A small-molecule ligand and the protein it binds are described below.
Small molecule (SMILES): O=S(=O)(O)c1ccc(/N=N/c2ccc(/N=N/c3c(O)c(S(=O)(=O)O)cc4cc(S(=O)(=O)O)ccc34)c(S(=O)(=O)O)c2)cc1

Binding-site contacts:
Ligand atom CBM contacts residue ASN365 of chain 1.A at 3.7 Å.
Ligand atom CAO contacts residue QV71 of chain 1.S at 3.5 Å.
Ligand atom CBG contacts residue QV71 of chain 1.S at 3.7 Å.
Ligand atom CAX contacts residue ASN365 of chain 1.A at 3.0 Å.
Ligand atom NAY contacts residue QV71 of chain 1.S at 3.7 Å.
Ligand atom CBI contacts residue QV71 of chain 1.S at 3.6 Å.
Ligand atom OAJ contacts residue QV71 of chain 1.S at 3.1 Å.
Ligand atom CAV contacts residue QV71 of chain 1.S at 3.7 Å.
Ligand atom CBF contacts residue QV71 of chain 1.S at 3.6 Å.
Ligand atom CAO contacts residue ASN365 of chain 1.C at 3.3 Å.
Ligand atom NBB contacts residue QV71 of chain 1.S at 3.4 Å (h-bond).
Ligand atom CAR contacts residue ASN365 of chain 1.C at 3.3 Å.
Ligand atom CAQ contacts residue QV71 of chain 1.S at 3.6 Å.
Ligand atom CBD contacts residue QV71 of chain 1.S at 3.6 Å.
Ligand atom OAD contacts residue SER2 of chain 1.B at 3.2 Å (h-bond).
Ligand atom OAK contacts residue SER2 of chain 1.B at 3.5 Å (h-bond).
Ligand atom CAQ contacts residue LYS369 of chain 1.A at 3.5 Å.
Ligand atom OAD contacts residue QV71 of chain 1.S at 3.4 Å.
Ligand atom CAN contacts residue QV71 of chain 1.S at 3.4 Å.
Ligand atom CAT contacts residue QV71 of chain 1.S at 3.5 Å.
Ligand atom NAZ contacts residue QV71 of chain 1.S at 3.0 Å (h-bond).
Ligand atom OAC contacts residue LYS369 of chain 1.A at 3.6 Å.
Ligand atom OAJ contacts residue SER2 of chain 1.C at 3.3 Å (h-bond).
Ligand atom CBK contacts residue QV71 of chain 1.S at 3.7 Å.
Ligand atom CAR contacts residue QV71 of chain 1.S at 3.6 Å.
Ligand atom CBL contacts residue QV71 of chain 1.S at 3.7 Å.
Ligand atom NBA contacts residue QV71 of chain 1.S at 3.7 Å.
Ligand atom CAS contacts residue TYR361 of chain 1.C at 3.7 Å (hydrophobic).
Ligand atom CBE contacts residue ASN365 of chain 1.A at 3.5 Å.
Ligand atom CAW contacts residue QV71 of chain 1.S at 3.5 Å.
Ligand atom OAA contacts residue VAL362 of chain 1.C at 3.6 Å.
Ligand atom CBL contacts residue ASN365 of chain 1.A at 3.3 Å.
Ligand atom CBM contacts residue QV71 of chain 1.S at 3.4 Å.
Ligand atom OAF contacts residue QV71 of chain 1.S at 3.2 Å.
Ligand atom OAA contacts residue TYR361 of chain 1.C at 3.5 Å.
Ligand atom CAU contacts residue LYS369 of chain 1.A at 3.7 Å.
Ligand atom CAU contacts residue QV71 of chain 1.S at 3.3 Å.
Ligand atom CAS contacts residue QV71 of chain 1.S at 3.5 Å.
Ligand atom CBJ contacts residue ASN365 of chain 1.A at 3.1 Å.
Ligand atom CBC contacts residue QV71 of chain 1.S at 3.6 Å.

Sequence of chain 1.A:
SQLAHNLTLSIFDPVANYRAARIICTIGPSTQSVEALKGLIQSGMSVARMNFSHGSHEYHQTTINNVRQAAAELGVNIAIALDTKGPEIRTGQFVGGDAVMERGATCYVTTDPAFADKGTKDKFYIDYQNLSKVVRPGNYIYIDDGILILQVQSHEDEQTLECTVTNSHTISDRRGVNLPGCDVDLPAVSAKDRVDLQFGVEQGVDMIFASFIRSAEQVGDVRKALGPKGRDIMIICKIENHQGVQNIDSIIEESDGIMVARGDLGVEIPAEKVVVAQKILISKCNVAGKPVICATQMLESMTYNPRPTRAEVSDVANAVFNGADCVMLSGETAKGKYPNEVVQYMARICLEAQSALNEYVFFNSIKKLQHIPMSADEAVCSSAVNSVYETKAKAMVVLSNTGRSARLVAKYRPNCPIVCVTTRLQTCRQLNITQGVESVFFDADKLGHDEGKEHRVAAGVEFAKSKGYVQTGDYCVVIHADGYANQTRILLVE

Sequence of chain 1.B:
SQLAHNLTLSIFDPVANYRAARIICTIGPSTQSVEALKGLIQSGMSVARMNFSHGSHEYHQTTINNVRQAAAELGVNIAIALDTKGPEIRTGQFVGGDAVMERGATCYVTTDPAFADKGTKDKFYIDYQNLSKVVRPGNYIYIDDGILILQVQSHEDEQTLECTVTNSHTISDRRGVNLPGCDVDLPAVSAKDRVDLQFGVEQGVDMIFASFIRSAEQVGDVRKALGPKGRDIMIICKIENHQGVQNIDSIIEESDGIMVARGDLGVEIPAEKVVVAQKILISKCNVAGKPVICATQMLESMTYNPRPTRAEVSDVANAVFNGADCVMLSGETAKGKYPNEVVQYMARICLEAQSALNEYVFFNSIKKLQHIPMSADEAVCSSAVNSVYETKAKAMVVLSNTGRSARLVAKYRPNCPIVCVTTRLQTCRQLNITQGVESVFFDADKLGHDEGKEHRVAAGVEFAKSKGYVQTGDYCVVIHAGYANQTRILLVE

Sequence of chain 1.C:
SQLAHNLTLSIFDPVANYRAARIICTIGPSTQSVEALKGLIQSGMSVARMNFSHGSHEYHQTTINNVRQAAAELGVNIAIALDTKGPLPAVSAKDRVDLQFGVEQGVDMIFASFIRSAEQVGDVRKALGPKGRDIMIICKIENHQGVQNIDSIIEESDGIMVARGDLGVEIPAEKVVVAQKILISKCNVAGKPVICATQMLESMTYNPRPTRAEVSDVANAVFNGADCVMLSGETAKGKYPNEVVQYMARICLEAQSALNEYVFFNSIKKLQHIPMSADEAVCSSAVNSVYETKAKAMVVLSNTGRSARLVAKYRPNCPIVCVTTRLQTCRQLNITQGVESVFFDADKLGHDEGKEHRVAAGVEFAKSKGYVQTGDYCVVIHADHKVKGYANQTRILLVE